Sequence of chain 1.D:
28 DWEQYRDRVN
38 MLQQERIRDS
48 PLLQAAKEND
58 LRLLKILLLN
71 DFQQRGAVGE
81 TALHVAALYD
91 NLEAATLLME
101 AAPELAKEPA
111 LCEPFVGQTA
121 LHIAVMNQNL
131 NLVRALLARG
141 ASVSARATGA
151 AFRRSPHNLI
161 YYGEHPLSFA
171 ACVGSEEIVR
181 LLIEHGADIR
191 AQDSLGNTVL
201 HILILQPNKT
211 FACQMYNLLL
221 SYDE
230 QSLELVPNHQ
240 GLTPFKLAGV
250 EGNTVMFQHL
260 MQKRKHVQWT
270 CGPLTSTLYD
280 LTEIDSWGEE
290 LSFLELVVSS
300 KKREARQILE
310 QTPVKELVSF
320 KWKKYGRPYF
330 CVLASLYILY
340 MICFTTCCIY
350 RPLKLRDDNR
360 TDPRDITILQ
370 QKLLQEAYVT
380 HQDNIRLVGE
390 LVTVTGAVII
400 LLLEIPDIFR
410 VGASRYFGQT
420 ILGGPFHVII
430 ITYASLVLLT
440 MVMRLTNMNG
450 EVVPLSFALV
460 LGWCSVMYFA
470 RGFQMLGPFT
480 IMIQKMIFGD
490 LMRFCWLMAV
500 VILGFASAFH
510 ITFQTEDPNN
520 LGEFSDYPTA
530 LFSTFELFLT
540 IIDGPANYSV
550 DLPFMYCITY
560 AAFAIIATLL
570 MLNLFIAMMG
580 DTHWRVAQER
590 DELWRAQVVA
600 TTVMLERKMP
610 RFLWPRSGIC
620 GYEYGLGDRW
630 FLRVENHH

Binding-site contacts:
Ligand atom C11 contacts residue CYS463 of chain 1.D at 4.1 Å (hydrophobic).
Ligand atom C25 contacts residue PHE456 of chain 1.D at 3.5 Å (hydrophobic).
Ligand atom C23 contacts residue ALA561 of chain 1.A at 3.6 Å (hydrophobic).
Ligand atom C20 contacts residue VAL459 of chain 1.D at 4.0 Å (hydrophobic).
Ligand atom C3 contacts residue GLN483 of chain 1.D at 3.7 Å.
Ligand atom C9 contacts residue ILE486 of chain 1.D at 3.7 Å (hydrophobic).
Ligand atom C27 contacts residue VAL459 of chain 1.D at 3.7 Å (hydrophobic).
Ligand atom C18 contacts residue LEU460 of chain 1.D at 3.8 Å (hydrophobic).
Ligand atom C6 contacts residue PRO424 of chain 1.D at 3.8 Å (hydrophobic).
Ligand atom C1 contacts residue ILE482 of chain 1.D at 3.7 Å (hydrophobic).
Ligand atom C19 contacts residue ILE428 of chain 1.D at 3.8 Å (hydrophobic).
Ligand atom C12 contacts residue ILE565 of chain 1.A at 3.9 Å (hydrophobic).
Ligand atom C19 contacts residue PHE425 of chain 1.D at 3.6 Å (hydrophobic).
Ligand atom C4 contacts residue PHE425 of chain 1.D at 3.8 Å (hydrophobic).
Ligand atom C2 contacts residue ILE482 of chain 1.D at 3.8 Å (hydrophobic).
Ligand atom C8 contacts residue ILE486 of chain 1.D at 4.1 Å (hydrophobic).
Ligand atom C3 contacts residue THR479 of chain 1.D at 3.5 Å.
Ligand atom C1 contacts residue MET466 of chain 1.D at 4.1 Å (hydrophobic).
Ligand atom C4 contacts residue GLN483 of chain 1.D at 3.9 Å.
Ligand atom C26 contacts residue PHE456 of chain 1.D at 4.0 Å (hydrophobic).
Ligand atom C26 contacts residue ILE557 of chain 1.A at 3.7 Å (hydrophobic).
Ligand atom C3 contacts residue ILE482 of chain 1.D at 4.0 Å (hydrophobic).
Ligand atom C2 contacts residue MET466 of chain 1.D at 4.1 Å (hydrophobic).
Ligand atom C2 contacts residue PHE425 of chain 1.D at 3.6 Å (hydrophobic).
Ligand atom C12 contacts residue CYS463 of chain 1.D at 4.1 Å (hydrophobic).
Ligand atom C27 contacts residue PHE456 of chain 1.D at 3.6 Å (hydrophobic).
Ligand atom C4 contacts residue PRO424 of chain 1.D at 4.1 Å (hydrophobic).
Ligand atom C21 contacts residue VAL459 of chain 1.D at 3.9 Å (hydrophobic).
Ligand atom C2 contacts residue THR479 of chain 1.D at 3.7 Å.
Ligand atom C21 contacts residue ILE565 of chain 1.A at 3.8 Å (hydrophobic).
Ligand atom O1 contacts residue GLN483 of chain 1.D at 3.3 Å.
Ligand atom C26 contacts residue ALA561 of chain 1.A at 3.7 Å (hydrophobic).
Ligand atom C26 contacts residue THR558 of chain 1.A at 3.9 Å.
Ligand atom C21 contacts residue PHE504 of chain 1.A at 3.6 Å (hydrophobic).
Ligand atom O1 contacts residue THR479 of chain 1.D at 2.5 Å (h-bond).
Ligand atom C18 contacts residue CYS463 of chain 1.D at 3.8 Å (hydrophobic).
Ligand atom O1 contacts residue PHE425 of chain 1.D at 3.8 Å.
Ligand atom C3 contacts residue PHE425 of chain 1.D at 4.0 Å (hydrophobic).
Ligand atom C24 contacts residue ALA561 of chain 1.A at 3.8 Å (hydrophobic).
Ligand atom C19 contacts residue CYS463 of chain 1.D at 3.9 Å (hydrophobic).

Sequence of chain 1.A:
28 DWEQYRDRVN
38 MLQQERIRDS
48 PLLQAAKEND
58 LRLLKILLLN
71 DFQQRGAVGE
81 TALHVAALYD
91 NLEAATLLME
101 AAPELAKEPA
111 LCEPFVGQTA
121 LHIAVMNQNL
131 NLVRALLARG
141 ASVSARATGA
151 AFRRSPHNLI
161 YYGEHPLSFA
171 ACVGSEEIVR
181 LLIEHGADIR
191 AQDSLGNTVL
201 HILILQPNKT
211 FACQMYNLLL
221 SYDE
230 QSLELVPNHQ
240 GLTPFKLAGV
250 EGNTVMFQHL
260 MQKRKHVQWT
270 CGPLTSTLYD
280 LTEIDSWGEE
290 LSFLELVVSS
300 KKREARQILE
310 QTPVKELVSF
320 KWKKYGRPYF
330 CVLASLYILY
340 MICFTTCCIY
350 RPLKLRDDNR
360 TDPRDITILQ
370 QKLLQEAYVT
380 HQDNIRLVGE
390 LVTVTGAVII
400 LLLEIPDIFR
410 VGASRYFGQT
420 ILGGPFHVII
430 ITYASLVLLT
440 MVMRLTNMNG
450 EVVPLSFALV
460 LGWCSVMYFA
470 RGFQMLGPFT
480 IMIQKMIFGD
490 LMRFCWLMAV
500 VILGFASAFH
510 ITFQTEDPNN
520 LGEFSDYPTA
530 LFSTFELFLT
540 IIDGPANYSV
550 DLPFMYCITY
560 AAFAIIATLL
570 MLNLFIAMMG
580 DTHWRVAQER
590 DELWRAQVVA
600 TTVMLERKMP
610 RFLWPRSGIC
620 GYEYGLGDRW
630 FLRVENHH

The protein below binds the small molecule below.
Small molecule (SMILES): CC(C)[C@@H](C)/C=C/[C@@H](C)[C@H]1CC[C@H]2C3=CC=C4C[C@@H](O)CC[C@]4(C)[C@H]3CC[C@]12C